Binding-site contacts:
Ligand atom N contacts residue ASP258 of chain 22.C at 2.9 Å (salt-bridge).
Ligand atom NH1 contacts residue THR246 of chain 22.C at 3.5 Å.
Ligand atom C contacts residue ARG49 of chain 22.C at 3.5 Å.
Ligand atom OG1 contacts residue ASP258 of chain 22.C at 3.5 Å.
Ligand atom CB contacts residue ASP258 of chain 22.C at 3.7 Å.
Ligand atom CD contacts residue ASP53 of chain 22.C at 3.3 Å.
Ligand atom O contacts residue ARG49 of chain 22.C at 3.0 Å (salt-bridge).
Ligand atom CD1 contacts residue PRO57 of chain 22.C at 3.6 Å (hydrophobic).
Ligand atom CG2 contacts residue ALA42 of chain 22.C at 3.7 Å (hydrophobic).
Ligand atom NH1 contacts residue ASP228 of chain 22.C at 3.2 Å (salt-bridge).
Ligand atom N contacts residue ASP258 of chain 22.C at 3.7 Å.
Ligand atom NH1 contacts residue ILE51 of chain 22.C at 3.5 Å (h-bond).
Ligand atom CB contacts residue ARG49 of chain 22.C at 3.6 Å.
Ligand atom C contacts residue ILE39 of chain 22.C at 3.6 Å (hydrophobic).
Ligand atom OG1 contacts residue MET259 of chain 22.C at 2.6 Å (h-bond).
Ligand atom N contacts residue ASP258 of chain 22.C at 3.2 Å (salt-bridge).
Ligand atom N contacts residue ARG49 of chain 22.C at 3.5 Å (salt-bridge).
Ligand atom NH2 contacts residue ASP228 of chain 22.C at 2.4 Å (salt-bridge).
Ligand atom CA contacts residue ARG49 of chain 22.C at 3.7 Å.
Ligand atom CB contacts residue ILE39 of chain 22.C at 3.7 Å (hydrophobic).
Ligand atom CG2 contacts residue MET259 of chain 22.C at 3.7 Å (hydrophobic).
Ligand atom O contacts residue ILE54 of chain 22.C at 3.4 Å.
Ligand atom O contacts residue ARG43 of chain 22.C at 2.9 Å (salt-bridge).
Ligand atom N contacts residue ASP258 of chain 22.C at 3.3 Å (salt-bridge).
Ligand atom NE contacts residue ASP53 of chain 22.C at 3.6 Å (salt-bridge).
Ligand atom CD2 contacts residue ARG43 of chain 22.C at 3.7 Å.
Ligand atom CB contacts residue ARG49 of chain 22.C at 3.7 Å.
Ligand atom O contacts residue ILE39 of chain 22.C at 3.5 Å.
Ligand atom CA contacts residue ILE54 of chain 22.C at 3.7 Å (hydrophobic).
Ligand atom NH2 contacts residue THR246 of chain 22.C at 2.8 Å (h-bond).
Ligand atom N contacts residue ARG49 of chain 22.C at 3.5 Å (salt-bridge).
Ligand atom CZ contacts residue ASP228 of chain 22.C at 3.2 Å.
Ligand atom NH1 contacts residue ARG50 of chain 22.C at 3.7 Å.
Ligand atom O contacts residue ARG43 of chain 22.C at 3.3 Å (salt-bridge).
Ligand atom C contacts residue ILE54 of chain 22.C at 3.7 Å (hydrophobic).
Ligand atom CA contacts residue ASP258 of chain 22.C at 3.3 Å.
Ligand atom O contacts residue ARG50 of chain 22.C at 3.7 Å.
Ligand atom C contacts residue ASP258 of chain 22.C at 3.7 Å.
Ligand atom CB contacts residue MET259 of chain 22.C at 3.5 Å (hydrophobic).
Ligand atom N contacts residue ARG49 of chain 22.C at 3.7 Å.

Sequence of chain 22.C:
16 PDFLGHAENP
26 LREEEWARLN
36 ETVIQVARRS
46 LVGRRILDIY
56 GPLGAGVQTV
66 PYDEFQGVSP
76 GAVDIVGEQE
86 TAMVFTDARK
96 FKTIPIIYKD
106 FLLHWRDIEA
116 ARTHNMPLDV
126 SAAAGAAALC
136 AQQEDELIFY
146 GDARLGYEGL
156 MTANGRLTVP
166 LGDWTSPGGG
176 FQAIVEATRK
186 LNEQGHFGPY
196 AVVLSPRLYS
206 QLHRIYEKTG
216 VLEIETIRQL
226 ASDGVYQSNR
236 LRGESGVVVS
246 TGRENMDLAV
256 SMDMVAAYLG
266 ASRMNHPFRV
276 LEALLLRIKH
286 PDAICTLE

A small-molecule ligand and the protein it binds are described below.
Small molecule (SMILES): CC(C)C[C@H](NC(=O)CN)C(=O)N[C@H](C(=O)N[C@H](C(=O)NCC(=O)N[C@@H](CO)C(=O)N[C@@H](CC(C)C)C(=O)N[C@@H](CCCN=C(N)N)C(=O)NCC=O)C(C)C)[C@@H](C)O